Sequence of chain 30.E:
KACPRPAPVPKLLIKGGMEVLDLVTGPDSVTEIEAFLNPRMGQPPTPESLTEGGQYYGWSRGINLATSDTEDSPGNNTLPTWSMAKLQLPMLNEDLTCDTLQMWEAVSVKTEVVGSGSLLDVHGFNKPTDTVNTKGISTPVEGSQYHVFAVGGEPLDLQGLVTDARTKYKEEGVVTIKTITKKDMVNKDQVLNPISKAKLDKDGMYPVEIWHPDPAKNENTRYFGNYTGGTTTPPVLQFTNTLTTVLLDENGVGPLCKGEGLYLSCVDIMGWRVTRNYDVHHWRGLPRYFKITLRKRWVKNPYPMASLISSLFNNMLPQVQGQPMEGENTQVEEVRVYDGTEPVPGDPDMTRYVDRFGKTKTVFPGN

The small molecule below binds the protein below.
Small molecule (SMILES): CC(=O)N[C@@H]1[C@@H](O[C@@H]2O[C@H](CO)[C@H](O)[C@H](O[C@]3(C(=O)O)C[C@H](O)[C@@H](NC(C)=O)[C@H]([C@H](O)[C@H](O)CO)O3)[C@H]2O)[C@H](O)[C@@H](CO[C@]2(C(=O)O)C[C@H](O)[C@@H](NC(C)=O)[C@H]([C@H](O)[C@H](O)CO)O2)O[C@H]1O

Binding-site contacts:
Ligand atom O3 contacts residue GLY78 of chain 30.D at 3.7 Å.
Ligand atom C3 contacts residue GLY78 of chain 30.D at 3.8 Å.
Ligand atom O4 contacts residue ARG77 of chain 30.D at 4.2 Å.
Ligand atom C4 contacts residue VAL296 of chain 30.D at 4.2 Å (hydrophobic).
Ligand atom C5 contacts residue ASN93 of chain 30.D at 4.1 Å.
Ligand atom C4 contacts residue ARG77 of chain 30.D at 4.0 Å.
Ligand atom O4 contacts residue THR291 of chain 30.D at 3.9 Å.
Ligand atom C2 contacts residue GLY78 of chain 30.D at 4.2 Å.
Ligand atom O1B contacts residue ARG77 of chain 30.D at 2.4 Å (salt-bridge).
Ligand atom C6 contacts residue ASN80 of chain 30.D at 4.3 Å.
Ligand atom C4 contacts residue TYR72 of chain 30.D at 3.4 Å (hydrophobic).
Ligand atom C10 contacts residue TYR72 of chain 30.D at 4.0 Å (hydrophobic).
Ligand atom C5 contacts residue TYR72 of chain 30.D at 3.5 Å (hydrophobic).
Ligand atom C6 contacts residue ASN93 of chain 30.D at 3.4 Å.
Ligand atom O8 contacts residue ARG77 of chain 30.D at 3.5 Å (salt-bridge).
Ligand atom O8 contacts residue TYR72 of chain 30.D at 3.4 Å (h-bond).
Ligand atom O1A contacts residue TYR72 of chain 30.D at 3.4 Å.
Ligand atom C11 contacts residue TYR72 of chain 30.D at 4.2 Å (hydrophobic).
Ligand atom O4 contacts residue HIS298 of chain 30.D at 2.7 Å (h-bond).
Ligand atom O1B contacts residue TYR72 of chain 30.D at 4.0 Å.
Ligand atom C3 contacts residue VAL296 of chain 30.D at 3.6 Å (hydrophobic).
Ligand atom C1 contacts residue TYR72 of chain 30.D at 3.8 Å (hydrophobic).
Ligand atom O4 contacts residue ASN80 of chain 30.D at 4.1 Å.
Ligand atom C2 contacts residue ARG77 of chain 30.D at 4.0 Å.
Ligand atom O4 contacts residue TYR72 of chain 30.D at 3.7 Å.
Ligand atom O1A contacts residue ARG77 of chain 30.D at 2.7 Å (salt-bridge).
Ligand atom N5 contacts residue TYR72 of chain 30.D at 2.9 Å (h-bond).
Ligand atom O1A contacts residue GLY78 of chain 30.D at 3.8 Å.
Ligand atom C6 contacts residue THR94 of chain 30.D at 4.3 Å.
Ligand atom C3 contacts residue HIS298 of chain 30.D at 3.8 Å.
Ligand atom C1 contacts residue ARG77 of chain 30.D at 3.1 Å.
Ligand atom O4 contacts residue GLY78 of chain 30.D at 3.4 Å (h-bond).
Ligand atom C3 contacts residue ARG77 of chain 30.D at 3.3 Å.
Ligand atom C4 contacts residue GLY78 of chain 30.D at 3.9 Å.
Ligand atom O6 contacts residue ASN93 of chain 30.D at 3.6 Å (h-bond).
Ligand atom C6 contacts residue TYR72 of chain 30.D at 3.7 Å (hydrophobic).
Ligand atom C4 contacts residue HIS298 of chain 30.D at 3.7 Å.
Ligand atom O4 contacts residue VAL296 of chain 30.D at 3.9 Å.
Ligand atom C8 contacts residue ARG77 of chain 30.D at 4.2 Å.
Ligand atom O1A contacts residue LYS186 of chain 30.D at 4.3 Å.

Sequence of chain 30.D:
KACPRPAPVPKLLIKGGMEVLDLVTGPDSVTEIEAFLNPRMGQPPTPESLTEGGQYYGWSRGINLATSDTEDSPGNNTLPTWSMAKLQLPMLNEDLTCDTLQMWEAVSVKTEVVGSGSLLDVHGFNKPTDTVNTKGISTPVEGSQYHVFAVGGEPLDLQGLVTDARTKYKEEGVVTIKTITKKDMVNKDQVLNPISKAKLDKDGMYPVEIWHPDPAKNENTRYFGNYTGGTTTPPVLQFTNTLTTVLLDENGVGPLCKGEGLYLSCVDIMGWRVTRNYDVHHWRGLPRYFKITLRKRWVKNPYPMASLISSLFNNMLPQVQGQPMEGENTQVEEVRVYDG